Sequence of chain 1.D:
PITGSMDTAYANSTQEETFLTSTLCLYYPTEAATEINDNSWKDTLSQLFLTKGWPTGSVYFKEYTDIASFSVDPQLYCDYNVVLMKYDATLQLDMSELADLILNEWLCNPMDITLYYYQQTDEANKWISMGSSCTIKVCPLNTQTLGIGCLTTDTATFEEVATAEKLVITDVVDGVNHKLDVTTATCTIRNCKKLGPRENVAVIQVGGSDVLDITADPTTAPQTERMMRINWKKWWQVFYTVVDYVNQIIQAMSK

The protein below binds the small molecule below.
Small molecule (SMILES): CC(=O)N[C@H]1[C@H](O[C@H]2[C@H](O)[C@@H](NC(C)=O)CO[C@@H]2CO)O[C@H](CO)[C@@H](O)[C@@H]1O

Binding-site contacts:
Ligand atom C1 contacts residue ASN12 of chain 1.D at 2.2 Å.
Ligand atom C7 contacts residue ASN12 of chain 1.D at 3.9 Å.
Ligand atom O5 contacts residue ASN12 of chain 1.D at 2.7 Å (h-bond).
Ligand atom N2 contacts residue ASN12 of chain 1.D at 3.8 Å.
Ligand atom C5 contacts residue ASN12 of chain 1.D at 4.1 Å.
Ligand atom C2 contacts residue ASN12 of chain 1.D at 3.3 Å.
Ligand atom O7 contacts residue ASN12 of chain 1.D at 3.6 Å.